Binding-site contacts:
Ligand atom N1 contacts residue MET81 of chain 1.B at 3.2 Å (h-bond).
Ligand atom O2G contacts residue THR39 of chain 1.A at 3.1 Å (h-bond).
Ligand atom O1B contacts residue SR1 of chain 1.D at 2.3 Å (h-bond).
Ligand atom O3G contacts residue ILE35 of chain 1.A at 3.3 Å (h-bond).
Ligand atom O2B contacts residue LYS201 of chain 1.B at 2.9 Å (salt-bridge).
Ligand atom PG contacts residue ASP78 of chain 1.A at 3.6 Å.
Ligand atom O1B contacts residue ASP34 of chain 1.A at 3.4 Å (salt-bridge).
Ligand atom N6 contacts residue GLY77 of chain 1.A at 3.7 Å.
Ligand atom O1B contacts residue ILE35 of chain 1.A at 3.5 Å (h-bond).
Ligand atom O2A contacts residue LYS201 of chain 1.B at 2.7 Å (salt-bridge).
Ligand atom O2G contacts residue PHE38 of chain 1.A at 2.8 Å (h-bond).
Ligand atom N1 contacts residue GLY77 of chain 1.A at 3.6 Å (h-bond).
Ligand atom N6 contacts residue LYS74 of chain 1.B at 3.7 Å.
Ligand atom N6 contacts residue THR156 of chain 1.B at 3.0 Å (h-bond).
Ligand atom N6 contacts residue ALA157 of chain 1.B at 3.0 Å (h-bond).
Ligand atom N7 contacts residue VAL162 of chain 1.B at 3.4 Å.
Ligand atom O3G contacts residue ASP78 of chain 1.A at 2.5 Å (salt-bridge).
Ligand atom N7 contacts residue GLY77 of chain 1.A at 3.6 Å.
Ligand atom O1G contacts residue THR39 of chain 1.A at 2.6 Å (h-bond).
Ligand atom C2 contacts residue MET81 of chain 1.B at 3.5 Å (hydrophobic).
Ligand atom N3 contacts residue VAL76 of chain 1.A at 3.7 Å.
Ligand atom C8 contacts residue ASN163 of chain 1.B at 3.4 Å.
Ligand atom O4' contacts residue ASN163 of chain 1.B at 3.6 Å.
Ligand atom O1B contacts residue VAL36 of chain 1.A at 3.6 Å.
Ligand atom O4' contacts residue ALA166 of chain 1.B at 3.4 Å.
Ligand atom C6 contacts residue GLY77 of chain 1.A at 3.4 Å.
Ligand atom N1 contacts residue LYS74 of chain 1.B at 2.9 Å (salt-bridge).
Ligand atom C8 contacts residue VAL162 of chain 1.B at 3.6 Å (hydrophobic).
Ligand atom C5 contacts residue VAL162 of chain 1.B at 3.7 Å (hydrophobic).
Ligand atom O2' contacts residue VAL76 of chain 1.A at 3.4 Å.
Ligand atom N3 contacts residue PHE32 of chain 1.B at 3.6 Å.
Ligand atom C3A contacts residue ARG167 of chain 1.B at 3.7 Å.
Ligand atom O2G contacts residue GLY37 of chain 1.A at 3.0 Å (h-bond).
Ligand atom O3G contacts residue SR1 of chain 1.D at 2.5 Å (h-bond).
Ligand atom C5 contacts residue GLY77 of chain 1.A at 3.5 Å.
Ligand atom O5' contacts residue ARG167 of chain 1.B at 3.2 Å (salt-bridge).
Ligand atom PB contacts residue SR1 of chain 1.D at 3.5 Å.
Ligand atom PG contacts residue SR1 of chain 1.D at 3.7 Å.
Ligand atom PG contacts residue THR39 of chain 1.A at 3.7 Å.
Ligand atom O3B contacts residue VAL36 of chain 1.A at 3.7 Å.

Sequence of chain 1.B:
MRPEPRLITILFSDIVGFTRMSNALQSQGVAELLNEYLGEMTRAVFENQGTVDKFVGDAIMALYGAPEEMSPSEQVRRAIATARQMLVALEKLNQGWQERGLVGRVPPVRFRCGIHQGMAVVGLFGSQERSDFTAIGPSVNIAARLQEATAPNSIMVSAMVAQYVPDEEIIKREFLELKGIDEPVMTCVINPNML

This protein binds this small molecule.
Small molecule (SMILES): Nc1ncnc2c1ncn2[C@@H]1O[C@H](CO[P](=O)(O)C[P](=O)(O)OP(=O)(O)O)[C@@H](O)[C@H]1O

Sequence of chain 1.A:
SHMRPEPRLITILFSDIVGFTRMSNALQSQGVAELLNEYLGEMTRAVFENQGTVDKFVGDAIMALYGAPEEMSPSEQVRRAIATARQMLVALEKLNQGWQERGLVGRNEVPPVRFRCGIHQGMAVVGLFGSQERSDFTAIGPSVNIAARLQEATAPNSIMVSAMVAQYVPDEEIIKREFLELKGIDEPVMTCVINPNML